The small molecule below binds the protein below.
Small molecule (SMILES): CC(=O)N[C@H]1[C@H](O[C@H]2[C@H](O)[C@@H](NC(C)=O)CO[C@@H]2CO)O[C@H](CO)[C@@H](O)[C@@H]1O

Binding-site contacts:
Ligand atom C5 contacts residue ASN12 of chain 38.J at 4.1 Å.
Ligand atom C2 contacts residue ASN12 of chain 38.J at 3.2 Å.
Ligand atom C7 contacts residue ASN12 of chain 38.J at 3.9 Å.
Ligand atom O7 contacts residue ASN12 of chain 38.J at 3.7 Å.
Ligand atom N2 contacts residue ASN12 of chain 38.J at 3.8 Å.
Ligand atom C1 contacts residue ASN12 of chain 38.J at 2.1 Å.
Ligand atom O5 contacts residue ASN12 of chain 38.J at 2.7 Å (h-bond).

Sequence of chain 38.J:
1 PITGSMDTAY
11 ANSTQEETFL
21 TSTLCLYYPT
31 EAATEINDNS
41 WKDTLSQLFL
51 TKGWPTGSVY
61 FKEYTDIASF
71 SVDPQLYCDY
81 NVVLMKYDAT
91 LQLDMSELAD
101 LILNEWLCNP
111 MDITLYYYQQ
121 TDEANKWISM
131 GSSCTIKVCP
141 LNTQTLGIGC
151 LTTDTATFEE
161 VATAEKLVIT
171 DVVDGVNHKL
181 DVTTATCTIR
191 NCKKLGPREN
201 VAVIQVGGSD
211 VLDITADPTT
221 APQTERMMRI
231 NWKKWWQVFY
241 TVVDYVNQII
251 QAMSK